Binding-site contacts:
Ligand atom C7 contacts residue ASN111 of chain 1.C at 3.8 Å.
Ligand atom C2 contacts residue ASN111 of chain 1.C at 2.4 Å.
Ligand atom C4 contacts residue ASN111 of chain 1.C at 4.3 Å.
Ligand atom C3 contacts residue ASN111 of chain 1.C at 3.8 Å.
Ligand atom O5 contacts residue ASN111 of chain 1.C at 2.4 Å (h-bond).
Ligand atom C1 contacts residue ASN111 of chain 1.C at 1.4 Å.
Ligand atom O7 contacts residue ASN111 of chain 1.C at 4.1 Å.
Ligand atom C6 contacts residue ASN111 of chain 1.C at 4.2 Å.
Ligand atom N2 contacts residue ASN111 of chain 1.C at 2.7 Å (h-bond).
Ligand atom C5 contacts residue ASN111 of chain 1.C at 3.7 Å.

This small molecule binds to this protein.
Small molecule (SMILES): CC(=O)N[C@@H]1[C@@H](O)[C@H](O)[C@@H](CO)O[C@H]1O

Sequence of chain 1.C:
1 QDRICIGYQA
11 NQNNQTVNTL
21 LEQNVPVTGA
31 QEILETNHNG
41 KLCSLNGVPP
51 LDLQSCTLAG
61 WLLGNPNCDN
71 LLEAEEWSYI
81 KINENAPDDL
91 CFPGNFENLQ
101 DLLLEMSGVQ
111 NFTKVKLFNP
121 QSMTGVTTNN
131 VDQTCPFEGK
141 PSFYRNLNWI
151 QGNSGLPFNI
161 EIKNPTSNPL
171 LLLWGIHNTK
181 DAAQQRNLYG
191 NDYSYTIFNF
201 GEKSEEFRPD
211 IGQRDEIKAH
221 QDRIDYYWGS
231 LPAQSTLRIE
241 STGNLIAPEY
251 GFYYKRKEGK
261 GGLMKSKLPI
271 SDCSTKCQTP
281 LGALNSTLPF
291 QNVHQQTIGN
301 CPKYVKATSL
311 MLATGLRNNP